A small-molecule ligand and the protein it binds are described below.
Small molecule (SMILES): Cc1cc(CCCCCOc2c(Cl)cc(C3=NCCO3)cc2Cl)on1

Binding-site contacts:
Ligand atom C4B contacts residue ILE220 of chain 1.A at 4.0 Å (hydrophobic).
Ligand atom O1 contacts residue MET217 of chain 1.A at 4.2 Å.
Ligand atom C5B contacts residue TYR147 of chain 1.A at 3.9 Å (hydrophobic).
Ligand atom C2C contacts residue MET217 of chain 1.A at 3.7 Å (hydrophobic).
Ligand atom C31 contacts residue MET195 of chain 1.A at 3.5 Å (hydrophobic).
Ligand atom C5A contacts residue MET146 of chain 1.A at 3.7 Å (hydrophobic).
Ligand atom O1B contacts residue ILE125 of chain 1.A at 3.5 Å.
Ligand atom CL2 contacts residue ILE184 of chain 1.A at 3.9 Å.
Ligand atom CL1 contacts residue ILE125 of chain 1.A at 3.5 Å.
Ligand atom C4 contacts residue LEU103 of chain 1.A at 3.4 Å (hydrophobic).
Ligand atom O1A contacts residue ILE220 of chain 1.A at 3.6 Å.
Ligand atom N2 contacts residue ASN215 of chain 1.A at 3.7 Å.
Ligand atom C4A contacts residue TYR145 of chain 1.A at 3.3 Å (hydrophobic).
Ligand atom C5A contacts residue TYR147 of chain 1.A at 4.1 Å (hydrophobic).
Ligand atom C4B contacts residue ILE125 of chain 1.A at 3.9 Å (hydrophobic).
Ligand atom C2B contacts residue ILE125 of chain 1.A at 3.1 Å (hydrophobic).
Ligand atom C5A contacts residue ILE220 of chain 1.A at 3.9 Å (hydrophobic).
Ligand atom C4C contacts residue MET217 of chain 1.A at 4.2 Å (hydrophobic).
Ligand atom C5 contacts residue LEU103 of chain 1.A at 3.8 Å (hydrophobic).
Ligand atom C1B contacts residue ILE125 of chain 1.A at 3.1 Å (hydrophobic).
Ligand atom C2A contacts residue ILE220 of chain 1.A at 3.8 Å (hydrophobic).
Ligand atom C3B contacts residue ILE125 of chain 1.A at 3.5 Å (hydrophobic).
Ligand atom CL1 contacts residue ILE239 of chain 1.A at 3.8 Å.
Ligand atom C5A contacts residue TYR145 of chain 1.A at 3.8 Å (hydrophobic).
Ligand atom C6B contacts residue ILE125 of chain 1.A at 3.6 Å (hydrophobic).
Ligand atom N3A contacts residue PHE182 of chain 1.A at 4.0 Å.
Ligand atom C6B contacts residue ILE184 of chain 1.A at 4.1 Å (hydrophobic).
Ligand atom O1A contacts residue TYR147 of chain 1.A at 4.0 Å.
Ligand atom CL2 contacts residue TYR147 of chain 1.A at 3.4 Å.
Ligand atom C1C contacts residue LEU103 of chain 1.A at 4.1 Å (hydrophobic).
Ligand atom CL2 contacts residue LEU187 of chain 1.A at 3.9 Å.
Ligand atom C2A contacts residue PHE182 of chain 1.A at 4.2 Å (hydrophobic).
Ligand atom C3 contacts residue LEU103 of chain 1.A at 4.1 Å (hydrophobic).
Ligand atom C4A contacts residue LEU127 of chain 1.A at 4.0 Å (hydrophobic).
Ligand atom C31 contacts residue GLN104 of chain 1.A at 3.6 Å.
Ligand atom N2 contacts residue THR102 of chain 1.A at 4.2 Å.
Ligand atom C5B contacts residue ILE125 of chain 1.A at 3.9 Å (hydrophobic).
Ligand atom C3B contacts residue ILE220 of chain 1.A at 4.2 Å (hydrophobic).
Ligand atom C4A contacts residue ILE220 of chain 1.A at 4.1 Å (hydrophobic).
Ligand atom N3A contacts residue LEU127 of chain 1.A at 4.1 Å.

Sequence of chain 1.A:
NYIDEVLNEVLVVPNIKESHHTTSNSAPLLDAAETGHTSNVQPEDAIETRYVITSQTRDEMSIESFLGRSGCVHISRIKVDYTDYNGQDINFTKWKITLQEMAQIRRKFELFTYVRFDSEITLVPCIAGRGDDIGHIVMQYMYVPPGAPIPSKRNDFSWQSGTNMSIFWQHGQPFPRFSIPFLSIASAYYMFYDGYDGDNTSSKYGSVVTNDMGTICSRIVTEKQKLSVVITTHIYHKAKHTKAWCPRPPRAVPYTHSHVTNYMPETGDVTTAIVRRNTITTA